Binding-site contacts:
Ligand atom C contacts residue SER50 of chain 4.C at 3.6 Å.
Ligand atom CD1 contacts residue GLN44 of chain 1.A at 3.6 Å.
Ligand atom O contacts residue THR46 of chain 1.A at 3.6 Å.
Ligand atom O contacts residue SER50 of chain 4.C at 2.9 Å (h-bond).
Ligand atom OXT contacts residue THR49 of chain 1.A at 2.8 Å (h-bond).
Ligand atom CD1 contacts residue THR46 of chain 1.A at 3.9 Å.
Ligand atom N contacts residue THR27 of chain 4.C at 2.8 Å (h-bond).
Ligand atom O contacts residue ARG23 of chain 4.C at 3.5 Å.
Ligand atom O contacts residue THR22 of chain 4.C at 4.0 Å.
Ligand atom N contacts residue ASP26 of chain 4.C at 3.0 Å (salt-bridge).
Ligand atom C contacts residue THR49 of chain 1.A at 3.9 Å.
Ligand atom CZ2 contacts residue THR49 of chain 1.A at 4.0 Å.
Ligand atom OXT contacts residue HIS48 of chain 1.A at 3.8 Å.
Ligand atom CA contacts residue THR27 of chain 4.C at 3.2 Å.
Ligand atom C contacts residue GLY24 of chain 4.C at 3.4 Å.
Ligand atom CA contacts residue GLY24 of chain 4.C at 3.5 Å.
Ligand atom N contacts residue GLY24 of chain 4.C at 2.7 Å (h-bond).
Ligand atom CZ2 contacts residue ALA43 of chain 1.A at 3.9 Å (hydrophobic).
Ligand atom CE2 contacts residue GLN44 of chain 1.A at 4.0 Å.
Ligand atom CD1 contacts residue SER50 of chain 4.C at 3.6 Å.
Ligand atom CB contacts residue THR22 of chain 4.C at 3.7 Å.
Ligand atom CZ3 contacts residue HIS31 of chain 1.A at 4.0 Å.
Ligand atom NE1 contacts residue ALA43 of chain 1.A at 3.8 Å.
Ligand atom O contacts residue GLY24 of chain 4.C at 3.0 Å (h-bond).
Ligand atom CB contacts residue THR27 of chain 4.C at 3.5 Å.
Ligand atom CZ2 contacts residue ILE52 of chain 1.A at 3.9 Å (hydrophobic).
Ligand atom CE2 contacts residue ALA43 of chain 1.A at 4.0 Å (hydrophobic).
Ligand atom CG contacts residue SER50 of chain 4.C at 3.9 Å.
Ligand atom CD2 contacts residue THR49 of chain 1.A at 4.0 Å.
Ligand atom CB contacts residue SER50 of chain 4.C at 3.4 Å.
Ligand atom N contacts residue THR22 of chain 4.C at 2.8 Å (h-bond).
Ligand atom CH2 contacts residue GLY20 of chain 1.A at 3.5 Å.
Ligand atom C contacts residue THR46 of chain 1.A at 3.5 Å.
Ligand atom CA contacts residue SER50 of chain 4.C at 4.0 Å.
Ligand atom CE3 contacts residue HIS31 of chain 1.A at 3.9 Å.
Ligand atom NE1 contacts residue GLN44 of chain 1.A at 2.9 Å (h-bond).
Ligand atom OXT contacts residue THR46 of chain 1.A at 2.5 Å (h-bond).
Ligand atom CE3 contacts residue HIS30 of chain 1.A at 4.0 Å.
Ligand atom CA contacts residue THR22 of chain 4.C at 3.8 Å.
Ligand atom CZ3 contacts residue GLY20 of chain 1.A at 3.6 Å.

A small-molecule ligand and the protein it binds are described below.
Small molecule (SMILES): N[C@@H](Cc1c[nH]c2ccccc12)C(=O)O

Sequence of chain 1.A:
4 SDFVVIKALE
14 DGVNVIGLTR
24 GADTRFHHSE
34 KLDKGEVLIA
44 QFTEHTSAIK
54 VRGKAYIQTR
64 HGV

Sequence of chain 4.C:
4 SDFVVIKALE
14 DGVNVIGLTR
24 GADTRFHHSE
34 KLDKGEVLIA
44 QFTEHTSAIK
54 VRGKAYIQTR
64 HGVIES